Sequence of chain 1.B:
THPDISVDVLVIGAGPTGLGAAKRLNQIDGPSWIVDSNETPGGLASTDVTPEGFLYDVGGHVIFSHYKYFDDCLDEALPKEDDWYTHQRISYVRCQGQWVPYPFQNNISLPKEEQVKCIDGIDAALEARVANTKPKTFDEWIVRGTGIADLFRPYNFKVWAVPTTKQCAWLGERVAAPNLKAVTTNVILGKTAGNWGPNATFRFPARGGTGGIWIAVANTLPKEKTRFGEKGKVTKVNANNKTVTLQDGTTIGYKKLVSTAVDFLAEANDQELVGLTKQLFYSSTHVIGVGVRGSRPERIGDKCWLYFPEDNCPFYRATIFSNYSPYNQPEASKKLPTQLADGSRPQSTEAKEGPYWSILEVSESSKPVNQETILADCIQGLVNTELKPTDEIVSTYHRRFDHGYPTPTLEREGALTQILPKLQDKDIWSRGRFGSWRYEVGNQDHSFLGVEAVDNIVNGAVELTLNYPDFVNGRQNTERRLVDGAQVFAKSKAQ

Binding-site contacts:
Ligand atom O5' contacts residue FDA1 of chain 1.N at 3.4 Å (h-bond).
Ligand atom O2B contacts residue TYR452 of chain 1.B at 2.9 Å (h-bond).
Ligand atom O2 contacts residue GLN106 of chain 1.B at 3.2 Å (h-bond).
Ligand atom O2' contacts residue ASN456 of chain 1.B at 3.6 Å (h-bond).
Ligand atom C1' contacts residue ARG326 of chain 1.B at 3.3 Å.
Ligand atom O3' contacts residue PHE65 of chain 1.B at 3.3 Å.
Ligand atom O5' contacts residue ARG326 of chain 1.B at 2.9 Å (salt-bridge).
Ligand atom PB contacts residue TYR452 of chain 1.B at 3.5 Å.
Ligand atom O4 contacts residue TYR103 of chain 1.B at 3.6 Å.
Ligand atom O3D contacts residue TRP166 of chain 1.B at 3.1 Å (h-bond).
Ligand atom C4 contacts residue PHE157 of chain 1.B at 3.6 Å (hydrophobic).
Ligand atom C5' contacts residue ARG326 of chain 1.B at 3.0 Å.
Ligand atom N3 contacts residue GLN106 of chain 1.B at 3.0 Å (h-bond).
Ligand atom O2 contacts residue VAL182 of chain 1.B at 3.7 Å.
Ligand atom O3A contacts residue TYR452 of chain 1.B at 3.1 Å (h-bond).
Ligand atom C5 contacts residue TYR103 of chain 1.B at 3.7 Å (hydrophobic).
Ligand atom O4' contacts residue ASN206 of chain 1.B at 3.3 Å (h-bond).
Ligand atom O4 contacts residue PHE157 of chain 1.B at 3.8 Å.
Ligand atom C2 contacts residue MSE158 of chain 1.B at 3.6 Å.
Ligand atom O6' contacts residue GLY61 of chain 1.B at 2.9 Å (h-bond).
Ligand atom O3B contacts residue ARG326 of chain 1.B at 2.6 Å (salt-bridge).
Ligand atom C5D contacts residue TYR452 of chain 1.B at 3.7 Å (hydrophobic).
Ligand atom O1A contacts residue TYR316 of chain 1.B at 3.3 Å (h-bond).
Ligand atom O2B contacts residue TYR418 of chain 1.B at 3.5 Å (h-bond).
Ligand atom O2 contacts residue MSE158 of chain 1.B at 3.0 Å.
Ligand atom O1B contacts residue ARG326 of chain 1.B at 3.6 Å.
Ligand atom O2' contacts residue ARG181 of chain 1.B at 3.3 Å (salt-bridge).
Ligand atom O4 contacts residue PHE105 of chain 1.B at 2.9 Å (h-bond).
Ligand atom O1A contacts residue ARG326 of chain 1.B at 3.3 Å (salt-bridge).
Ligand atom O1B contacts residue TYR418 of chain 1.B at 3.1 Å (h-bond).
Ligand atom O2D contacts residue ASN162 of chain 1.B at 2.8 Å (h-bond).
Ligand atom PB contacts residue ARG326 of chain 1.B at 3.7 Å.
Ligand atom C1' contacts residue FDA1 of chain 1.N at 3.6 Å.
Ligand atom O6' contacts residue ARG326 of chain 1.B at 3.7 Å.
Ligand atom O4 contacts residue PRO104 of chain 1.B at 3.6 Å.
Ligand atom O3D contacts residue ASN162 of chain 1.B at 2.9 Å (h-bond).
Ligand atom C2D contacts residue ASN162 of chain 1.B at 3.7 Å.
Ligand atom O4D contacts residue ARG181 of chain 1.B at 3.5 Å (salt-bridge).
Ligand atom O3' contacts residue ARG181 of chain 1.B at 3.5 Å (salt-bridge).
Ligand atom N3 contacts residue PHE157 of chain 1.B at 3.7 Å.

A protein and the small-molecule ligand that binds it are described below.
Small molecule (SMILES): O=c1ccn([C@@H]2O[C@H](CO[P](=O)(O)O[P](=O)(O)O[C@H]3O[C@H](CO)[C@H](O)[C@H](O)[C@H]3O)[C@@H](O)[C@H]2O)c(=O)[nH]1